This protein binds this small molecule.
Small molecule (SMILES): CO[C@@H]1O[C@H](CO)[C@@H](O[C@@H]2O[C@H](CO)[C@@H](O[C@@H]3O[C@H](CO)[C@@H](O[C@@H]4O[C@H](CO)[C@@H](O)[C@H](O)[C@H]4NC(C)=O)[C@H](O[C@H](C)C(=O)O)[C@H]3NC(C)=O)[C@H](O)[C@H]2NC(C)=O)[C@H](O[C@H](C)C(=O)O)[C@H]1NC(C)=O

Sequence of chain 1.B:
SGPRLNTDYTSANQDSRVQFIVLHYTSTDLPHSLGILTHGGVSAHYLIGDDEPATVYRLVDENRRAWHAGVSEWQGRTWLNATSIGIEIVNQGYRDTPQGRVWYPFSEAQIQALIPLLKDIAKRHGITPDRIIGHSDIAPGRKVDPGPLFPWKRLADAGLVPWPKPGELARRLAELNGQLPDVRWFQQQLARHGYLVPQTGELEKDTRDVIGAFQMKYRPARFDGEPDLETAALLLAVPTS

Binding-site contacts:
Ligand atom OXT contacts residue GLU106 of chain 1.B at 3.4 Å (salt-bridge).
Ligand atom O3 contacts residue ARG119 of chain 1.B at 2.9 Å (salt-bridge).
Ligand atom C9 contacts residue LYS161 of chain 1.B at 3.5 Å.
Ligand atom C8 contacts residue TYR112 of chain 1.B at 3.2 Å (hydrophobic).
Ligand atom O6 contacts residue PRO158 of chain 1.B at 3.0 Å (h-bond).
Ligand atom N2 contacts residue ARG160 of chain 1.B at 3.2 Å (salt-bridge).
Ligand atom C6 contacts residue PRO158 of chain 1.B at 3.2 Å (hydrophobic).
Ligand atom C4 contacts residue LYS161 of chain 1.B at 3.5 Å.
Ligand atom O7 contacts residue ARG119 of chain 1.B at 3.1 Å (salt-bridge).
Ligand atom C2 contacts residue ASP227 of chain 1.B at 3.4 Å.
Ligand atom C4 contacts residue ARG160 of chain 1.B at 3.5 Å.
Ligand atom O11 contacts residue TYR43 of chain 1.B at 2.9 Å (h-bond).
Ligand atom O11 contacts residue SER45 of chain 1.B at 3.2 Å (h-bond).
Ligand atom C8 contacts residue ARG160 of chain 1.B at 3.2 Å.
Ligand atom C7 contacts residue ARG119 of chain 1.B at 3.1 Å.
Ligand atom C6 contacts residue VAL162 of chain 1.B at 3.0 Å (hydrophobic).
Ligand atom C8 contacts residue LYS161 of chain 1.B at 3.1 Å.
Ligand atom O7 contacts residue PRO158 of chain 1.B at 2.9 Å (h-bond).
Ligand atom N2 contacts residue ASP227 of chain 1.B at 2.9 Å (salt-bridge).
Ligand atom O6 contacts residue LYS161 of chain 1.B at 3.4 Å (salt-bridge).
Ligand atom C11 contacts residue LYS161 of chain 1.B at 3.1 Å.
Ligand atom C5 contacts residue ARG160 of chain 1.B at 3.6 Å.
Ligand atom OXT contacts residue TYR43 of chain 1.B at 3.5 Å (h-bond).
Ligand atom O7 contacts residue ASP227 of chain 1.B at 3.0 Å (salt-bridge).
Ligand atom O7 contacts residue ARG160 of chain 1.B at 3.2 Å.
Ligand atom C5 contacts residue GLY159 of chain 1.B at 3.4 Å.
Ligand atom C3 contacts residue ARG160 of chain 1.B at 2.8 Å.
Ligand atom O11 contacts residue ARG119 of chain 1.B at 2.4 Å (salt-bridge).
Ligand atom O3 contacts residue PHE241 of chain 1.B at 3.1 Å (h-bond).
Ligand atom O6 contacts residue TYR43 of chain 1.B at 3.5 Å (h-bond).
Ligand atom C6 contacts residue GLY159 of chain 1.B at 3.0 Å.
Ligand atom C8 contacts residue TRP121 of chain 1.B at 3.4 Å (hydrophobic).
Ligand atom C9 contacts residue ZN1 of chain 1.E at 3.6 Å.
Ligand atom C7 contacts residue ARG160 of chain 1.B at 3.3 Å.
Ligand atom C10 contacts residue TYR43 of chain 1.B at 3.3 Å (hydrophobic).
Ligand atom O7 contacts residue VAL162 of chain 1.B at 3.4 Å.
Ligand atom C6 contacts residue LYS161 of chain 1.B at 3.5 Å.
Ligand atom C8 contacts residue ARG119 of chain 1.B at 3.0 Å.
Ligand atom C2 contacts residue ARG160 of chain 1.B at 3.3 Å.
Ligand atom O3 contacts residue LYS161 of chain 1.B at 3.5 Å (salt-bridge).